The protein below binds the small molecule below.
Small molecule (SMILES): CN1CCC(c2ccc(-c3ccc4c(c3)C(=O)N([C@@H](C(=O)Nc3nccs3)c3cc(F)ccc3O)C4)cc2)CC1

Binding-site contacts:
Ligand atom C09 contacts residue ASP164 of chain 1.B at 3.3 Å.
Ligand atom O32 contacts residue LYS54 of chain 1.B at 3.5 Å (salt-bridge).
Ligand atom C11 contacts residue LEU97 of chain 1.B at 3.6 Å (hydrophobic).
Ligand atom N03 contacts residue ASP164 of chain 1.B at 2.8 Å (salt-bridge).
Ligand atom C29 contacts residue MET75 of chain 1.B at 3.5 Å (hydrophobic).
Ligand atom C07 contacts residue LYS54 of chain 1.B at 3.4 Å.
Ligand atom C12 contacts residue LEU97 of chain 1.B at 3.6 Å (hydrophobic).
Ligand atom O40 contacts residue LEU167 of chain 1.B at 3.2 Å.
Ligand atom O40 contacts residue ASP164 of chain 1.B at 3.5 Å.
Ligand atom N05 contacts residue MET99 of chain 1.B at 3.6 Å.
Ligand atom C02 contacts residue LYS54 of chain 1.B at 3.6 Å.
Ligand atom O40 contacts residue PHE165 of chain 1.B at 3.0 Å (h-bond).
Ligand atom O01 contacts residue LEU97 of chain 1.B at 3.2 Å.
Ligand atom S08 contacts residue LYS54 of chain 1.B at 3.5 Å.
Ligand atom C02 contacts residue ASP164 of chain 1.B at 3.5 Å.
Ligand atom F36 contacts residue ARG85 of chain 1.B at 3.5 Å.
Ligand atom F36 contacts residue LEU86 of chain 1.B at 3.4 Å.
Ligand atom C26 contacts residue ILE68 of chain 1.B at 3.5 Å (hydrophobic).
Ligand atom N03 contacts residue LYS54 of chain 1.B at 3.5 Å (salt-bridge).
Ligand atom C39 contacts residue MET75 of chain 1.B at 3.5 Å (hydrophobic).
Ligand atom C37 contacts residue PHE165 of chain 1.B at 3.5 Å (hydrophobic).
Ligand atom C39 contacts residue ASP164 of chain 1.B at 3.7 Å.
Ligand atom C04 contacts residue MET99 of chain 1.B at 3.5 Å (hydrophobic).
Ligand atom C27 contacts residue GLU71 of chain 1.B at 3.2 Å.
Ligand atom C37 contacts residue CYS84 of chain 1.B at 3.5 Å (hydrophobic).
Ligand atom N05 contacts residue 8RC1 of chain 1.H at 3.4 Å.
Ligand atom O40 contacts residue MET75 of chain 1.B at 3.0 Å (h-bond).
Ligand atom O32 contacts residue LEU167 of chain 1.B at 3.3 Å.
Ligand atom C07 contacts residue ALA52 of chain 1.B at 3.3 Å (hydrophobic).
Ligand atom C18 contacts residue ILE68 of chain 1.B at 3.6 Å (hydrophobic).
Ligand atom C38 contacts residue MET75 of chain 1.B at 3.7 Å (hydrophobic).
Ligand atom C28 contacts residue ILE68 of chain 1.B at 3.7 Å (hydrophobic).
Ligand atom C30 contacts residue MET75 of chain 1.B at 3.6 Å (hydrophobic).
Ligand atom C38 contacts residue PHE165 of chain 1.B at 3.5 Å (hydrophobic).
Ligand atom S08 contacts residue LEU97 of chain 1.B at 3.6 Å (h-bond).
Ligand atom C33 contacts residue ASP164 of chain 1.B at 3.5 Å.
Ligand atom O01 contacts residue LYS54 of chain 1.B at 3.6 Å.
Ligand atom C31 contacts residue MET75 of chain 1.B at 3.5 Å (hydrophobic).
Ligand atom C06 contacts residue VAL35 of chain 1.B at 3.5 Å (hydrophobic).
Ligand atom C04 contacts residue LYS54 of chain 1.B at 3.7 Å.

Sequence of chain 1.B:
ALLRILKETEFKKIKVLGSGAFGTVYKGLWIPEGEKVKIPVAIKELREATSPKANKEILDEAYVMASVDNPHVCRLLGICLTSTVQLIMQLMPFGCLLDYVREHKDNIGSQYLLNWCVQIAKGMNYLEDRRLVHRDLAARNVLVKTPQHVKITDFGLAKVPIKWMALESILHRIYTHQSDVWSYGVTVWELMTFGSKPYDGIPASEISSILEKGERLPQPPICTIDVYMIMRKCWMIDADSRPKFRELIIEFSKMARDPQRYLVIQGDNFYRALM